Binding-site contacts:
Ligand atom OAB contacts residue ASN311 of chain 1.A at 3.6 Å (h-bond).
Ligand atom OAC contacts residue THR298 of chain 1.A at 4.5 Å.
Ligand atom CAM contacts residue THR298 of chain 1.A at 3.8 Å.
Ligand atom OAB contacts residue CYS302 of chain 1.A at 2.8 Å (h-bond).
Ligand atom OAB contacts residue THR298 of chain 1.A at 3.9 Å.
Ligand atom OAC contacts residue GLN314 of chain 1.A at 3.1 Å (h-bond).
Ligand atom CAI contacts residue THR298 of chain 1.A at 4.3 Å.
Ligand atom CAL contacts residue CYS302 of chain 1.A at 4.3 Å (hydrophobic).
Ligand atom CAI contacts residue ASN311 of chain 1.A at 4.4 Å.
Ligand atom OAB contacts residue PHE310 of chain 1.A at 4.3 Å.
Ligand atom CAG contacts residue THR298 of chain 1.A at 3.8 Å.
Ligand atom CAJ contacts residue CYS302 of chain 1.A at 3.8 Å (hydrophobic).
Ligand atom CAI contacts residue GLN314 of chain 1.A at 4.3 Å.
Ligand atom OAB contacts residue GLN314 of chain 1.A at 3.0 Å (h-bond).
Ligand atom CAM contacts residue CYS302 of chain 1.A at 3.8 Å (hydrophobic).
Ligand atom CAF contacts residue THR298 of chain 1.A at 3.8 Å.
Ligand atom CAK contacts residue CYS302 of chain 1.A at 2.5 Å (hydrophobic).
Ligand atom CAK contacts residue ASN311 of chain 1.A at 4.3 Å.
Ligand atom CAK contacts residue THR298 of chain 1.A at 3.6 Å.
Ligand atom CAL contacts residue THR298 of chain 1.A at 4.2 Å.
Ligand atom CAK contacts residue GLN314 of chain 1.A at 4.2 Å.
Ligand atom CAF contacts residue CYS302 of chain 1.A at 2.5 Å (hydrophobic).
Ligand atom OAC contacts residue ASN311 of chain 1.A at 3.3 Å (h-bond).
Ligand atom CAG contacts residue CYS302 of chain 1.A at 1.5 Å (hydrophobic).
Ligand atom CAJ contacts residue THR298 of chain 1.A at 4.5 Å.

This small molecule binds to this protein.
Small molecule (SMILES): O=C1C=CC(=O)c2c(O)cccc21

Sequence of chain 1.A:
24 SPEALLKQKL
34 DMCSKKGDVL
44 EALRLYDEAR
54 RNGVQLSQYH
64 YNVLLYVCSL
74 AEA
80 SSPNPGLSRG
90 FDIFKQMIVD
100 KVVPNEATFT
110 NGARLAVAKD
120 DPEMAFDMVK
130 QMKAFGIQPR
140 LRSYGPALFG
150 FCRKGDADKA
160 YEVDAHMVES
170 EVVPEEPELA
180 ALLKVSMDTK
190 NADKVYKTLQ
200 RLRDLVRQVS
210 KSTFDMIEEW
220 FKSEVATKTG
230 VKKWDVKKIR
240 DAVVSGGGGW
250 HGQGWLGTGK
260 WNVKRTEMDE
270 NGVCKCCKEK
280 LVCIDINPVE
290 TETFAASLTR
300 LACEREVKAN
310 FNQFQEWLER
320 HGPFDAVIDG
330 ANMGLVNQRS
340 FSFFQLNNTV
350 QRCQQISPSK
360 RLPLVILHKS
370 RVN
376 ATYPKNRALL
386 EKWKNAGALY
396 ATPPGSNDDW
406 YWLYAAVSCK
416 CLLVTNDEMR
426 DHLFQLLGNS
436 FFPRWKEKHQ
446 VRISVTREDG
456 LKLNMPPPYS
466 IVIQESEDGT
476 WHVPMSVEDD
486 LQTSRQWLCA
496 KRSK